Binding-site contacts:
Ligand atom C8 contacts residue ALA475 of chain 1.A at 3.7 Å (hydrophobic).
Ligand atom C1 contacts residue ASN479 of chain 1.A at 1.5 Å.
Ligand atom C7 contacts residue ALA475 of chain 1.A at 4.5 Å (hydrophobic).
Ligand atom O7 contacts residue ASN479 of chain 1.A at 4.0 Å.
Ligand atom C5 contacts residue ASN479 of chain 1.A at 3.7 Å.
Ligand atom C4 contacts residue ASN479 of chain 1.A at 4.2 Å.
Ligand atom C2 contacts residue ASN479 of chain 1.A at 2.4 Å.
Ligand atom C7 contacts residue ASN479 of chain 1.A at 3.6 Å.
Ligand atom C3 contacts residue ASN479 of chain 1.A at 3.8 Å.
Ligand atom O5 contacts residue ASN479 of chain 1.A at 2.5 Å (h-bond).
Ligand atom N2 contacts residue ASN479 of chain 1.A at 2.9 Å (h-bond).
Ligand atom O6 contacts residue ASN479 of chain 1.A at 4.3 Å.

The small molecule below binds the protein below.
Small molecule (SMILES): CC(=O)N[C@@H]1[C@@H](O)[C@H](O)[C@@H](CO)O[C@H]1O

Sequence of chain 1.A:
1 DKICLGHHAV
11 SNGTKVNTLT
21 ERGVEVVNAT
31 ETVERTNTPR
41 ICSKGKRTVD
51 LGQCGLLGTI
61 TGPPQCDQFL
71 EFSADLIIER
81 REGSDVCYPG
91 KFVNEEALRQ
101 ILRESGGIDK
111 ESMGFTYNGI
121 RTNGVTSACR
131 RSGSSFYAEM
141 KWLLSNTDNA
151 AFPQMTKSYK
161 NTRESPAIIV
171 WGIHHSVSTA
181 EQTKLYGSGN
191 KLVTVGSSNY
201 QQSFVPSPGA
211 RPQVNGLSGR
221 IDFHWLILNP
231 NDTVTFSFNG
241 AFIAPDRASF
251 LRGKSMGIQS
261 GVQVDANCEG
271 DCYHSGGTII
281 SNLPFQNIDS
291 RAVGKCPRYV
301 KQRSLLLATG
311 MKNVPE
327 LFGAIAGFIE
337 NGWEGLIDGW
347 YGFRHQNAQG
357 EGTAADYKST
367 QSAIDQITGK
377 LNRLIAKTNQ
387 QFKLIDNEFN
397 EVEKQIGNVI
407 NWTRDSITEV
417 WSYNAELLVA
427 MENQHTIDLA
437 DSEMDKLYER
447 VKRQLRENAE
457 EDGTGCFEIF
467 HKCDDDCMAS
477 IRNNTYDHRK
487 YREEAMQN